This protein binds this small molecule.
Small molecule (SMILES): N#Cc1ccc2[nH]cc(CCCCN3CCN(c4ccc5oc(C(N)=O)cc5c4)CC3)c2c1

Sequence of chain 1.D:
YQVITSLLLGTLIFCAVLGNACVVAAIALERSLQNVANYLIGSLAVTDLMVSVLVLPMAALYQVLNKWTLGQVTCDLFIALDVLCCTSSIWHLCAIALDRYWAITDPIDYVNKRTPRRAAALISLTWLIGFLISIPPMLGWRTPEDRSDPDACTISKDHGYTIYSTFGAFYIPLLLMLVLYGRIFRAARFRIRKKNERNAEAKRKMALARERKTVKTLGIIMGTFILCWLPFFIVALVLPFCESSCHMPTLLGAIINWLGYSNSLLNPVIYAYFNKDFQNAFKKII

Binding-site contacts:
Ligand atom C24 contacts residue GLN227 of chain 1.D at 3.6 Å.
Ligand atom C22 contacts residue THR251 of chain 1.D at 3.5 Å.
Ligand atom N05 contacts residue ALA333 of chain 1.D at 3.9 Å.
Ligand atom C19 contacts residue TRP517 of chain 1.D at 3.9 Å (hydrophobic).
Ligand atom C16 contacts residue ASP246 of chain 1.D at 3.5 Å.
Ligand atom C27 contacts residue PHE491 of chain 1.D at 3.7 Å (hydrophobic).
Ligand atom C28 contacts residue ALA333 of chain 1.D at 3.7 Å (hydrophobic).
Ligand atom C15 contacts residue ASN516 of chain 1.D at 3.8 Å.
Ligand atom O01 contacts residue GLN227 of chain 1.D at 3.2 Å (h-bond).
Ligand atom C13 contacts residue ASP246 of chain 1.D at 3.5 Å.
Ligand atom C29 contacts residue TYR226 of chain 1.D at 3.8 Å (hydrophobic).
Ligand atom N03 contacts residue TYR520 of chain 1.D at 3.3 Å (h-bond).
Ligand atom C09 contacts residue ASN516 of chain 1.D at 3.5 Å.
Ligand atom N06 contacts residue GLN227 of chain 1.D at 3.6 Å.
Ligand atom N06 contacts residue ASN230 of chain 1.D at 3.5 Å.
Ligand atom C23 contacts residue GLN227 of chain 1.D at 3.4 Å.
Ligand atom O01 contacts residue TYR226 of chain 1.D at 3.6 Å.
Ligand atom C08 contacts residue ASP246 of chain 1.D at 3.6 Å.
Ligand atom C24 contacts residue TRP517 of chain 1.D at 3.6 Å (hydrophobic).
Ligand atom C18 contacts residue ASN516 of chain 1.D at 3.8 Å.
Ligand atom N06 contacts residue TYR226 of chain 1.D at 2.8 Å (h-bond).
Ligand atom C14 contacts residue PHE491 of chain 1.D at 3.6 Å (hydrophobic).
Ligand atom C09 contacts residue TYR520 of chain 1.D at 3.4 Å (hydrophobic).
Ligand atom C12 contacts residue ASP246 of chain 1.D at 3.5 Å.
Ligand atom C23 contacts residue TYR226 of chain 1.D at 3.8 Å (hydrophobic).
Ligand atom N05 contacts residue VAL247 of chain 1.D at 3.7 Å.
Ligand atom C32 contacts residue TYR226 of chain 1.D at 3.8 Å (hydrophobic).
Ligand atom C22 contacts residue VAL247 of chain 1.D at 3.5 Å (hydrophobic).
Ligand atom C26 contacts residue TYR226 of chain 1.D at 3.8 Å (hydrophobic).
Ligand atom C31 contacts residue SER329 of chain 1.D at 3.6 Å.
Ligand atom N04 contacts residue ASN516 of chain 1.D at 3.5 Å.
Ligand atom N03 contacts residue ASP246 of chain 1.D at 3.2 Å (salt-bridge).
Ligand atom C28 contacts residue PHE492 of chain 1.D at 3.8 Å (hydrophobic).
Ligand atom C22 contacts residue CYS250 of chain 1.D at 3.6 Å (hydrophobic).
Ligand atom N07 contacts residue ALA495 of chain 1.D at 3.7 Å.
Ligand atom O02 contacts residue ASN230 of chain 1.D at 3.7 Å.
Ligand atom N05 contacts residue THR251 of chain 1.D at 2.8 Å (h-bond).
Ligand atom C11 contacts residue TYR520 of chain 1.D at 3.5 Å (hydrophobic).
Ligand atom C24 contacts residue ALA223 of chain 1.D at 3.7 Å (hydrophobic).
Ligand atom C11 contacts residue ASN516 of chain 1.D at 3.5 Å.